Binding-site contacts:
Ligand atom C15 contacts residue ARG115 of chain 1.A at 3.7 Å.
Ligand atom C01 contacts residue THR52 of chain 1.A at 3.9 Å.

Sequence of chain 1.A:
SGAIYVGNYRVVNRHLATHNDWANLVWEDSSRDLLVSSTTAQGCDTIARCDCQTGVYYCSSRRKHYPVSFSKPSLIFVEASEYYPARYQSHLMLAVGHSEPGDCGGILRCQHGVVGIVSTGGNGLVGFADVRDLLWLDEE

This small molecule binds to this protein.
Small molecule (SMILES): CCn1c(NC(C)=O)nc2ccccc21